Sequence of chain 1.A:
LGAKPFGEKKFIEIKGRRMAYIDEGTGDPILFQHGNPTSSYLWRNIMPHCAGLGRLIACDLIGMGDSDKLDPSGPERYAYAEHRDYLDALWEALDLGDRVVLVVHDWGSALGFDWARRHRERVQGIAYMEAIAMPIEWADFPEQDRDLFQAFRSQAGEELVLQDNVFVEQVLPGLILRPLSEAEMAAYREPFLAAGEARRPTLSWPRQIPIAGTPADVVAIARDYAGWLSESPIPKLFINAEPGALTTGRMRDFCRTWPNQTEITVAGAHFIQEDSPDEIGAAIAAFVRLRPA

A small-molecule ligand and the protein it binds are described below.
Small molecule (SMILES): C[C@H](Cl)CCl

Binding-site contacts:
Ligand atom CL5 contacts residue ALA247 of chain 1.A at 3.9 Å.
Ligand atom CL1 contacts residue PHE169 of chain 1.A at 4.0 Å.
Ligand atom CL1 contacts residue HIS272 of chain 1.A at 3.6 Å.
Ligand atom CL5 contacts residue LEU177 of chain 1.A at 3.9 Å.
Ligand atom C3 contacts residue HIS272 of chain 1.A at 4.4 Å.
Ligand atom C2 contacts residue ASP108 of chain 1.A at 3.9 Å.
Ligand atom CL5 contacts residue LEU248 of chain 1.A at 4.2 Å.
Ligand atom C4 contacts residue PHE143 of chain 1.A at 3.8 Å (hydrophobic).
Ligand atom C4 contacts residue CP21 of chain 1.H at 0.6 Å.
Ligand atom CL1 contacts residue PHE273 of chain 1.A at 4.1 Å.
Ligand atom C2 contacts residue HIS272 of chain 1.A at 3.5 Å.
Ligand atom C3 contacts residue PHE143 of chain 1.A at 4.2 Å (hydrophobic).
Ligand atom CL1 contacts residue VAL173 of chain 1.A at 3.7 Å.
Ligand atom CL5 contacts residue CP21 of chain 1.H at 0.6 Å.
Ligand atom CL1 contacts residue CP21 of chain 1.H at 0.2 Å.
Ligand atom C4 contacts residue LEU248 of chain 1.A at 3.7 Å (hydrophobic).
Ligand atom CL1 contacts residue LEU177 of chain 1.A at 3.5 Å.
Ligand atom CL5 contacts residue PRO144 of chain 1.A at 4.3 Å.
Ligand atom C3 contacts residue PHE151 of chain 1.A at 4.1 Å (hydrophobic).
Ligand atom C2 contacts residue PHE151 of chain 1.A at 4.3 Å (hydrophobic).
Ligand atom C3 contacts residue CP21 of chain 1.H at 0.3 Å.
Ligand atom C2 contacts residue CP21 of chain 1.H at 0.3 Å.
Ligand atom CL5 contacts residue HIS272 of chain 1.A at 3.7 Å.
Ligand atom CL1 contacts residue PHE151 of chain 1.A at 3.9 Å.